A small-molecule ligand and the protein it binds are described below.
Small molecule (SMILES): CC(=O)N[C@@H]1[C@@H](O)[C@H](O)[C@@H](CO)O[C@H]1O

Sequence of chain 1.A:
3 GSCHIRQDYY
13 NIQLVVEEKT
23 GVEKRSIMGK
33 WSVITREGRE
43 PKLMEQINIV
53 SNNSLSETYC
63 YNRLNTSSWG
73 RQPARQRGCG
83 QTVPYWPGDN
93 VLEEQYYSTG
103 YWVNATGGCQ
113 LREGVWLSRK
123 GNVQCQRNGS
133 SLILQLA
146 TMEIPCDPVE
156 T

Binding-site contacts:
Ligand atom C7 contacts residue ASN130 of chain 1.A at 3.6 Å.
Ligand atom N2 contacts residue ASN130 of chain 1.A at 2.9 Å (h-bond).
Ligand atom O5 contacts residue ASP152 of chain 1.A at 4.2 Å.
Ligand atom C5 contacts residue ASP152 of chain 1.A at 4.5 Å.
Ligand atom C3 contacts residue ASN130 of chain 1.A at 3.8 Å.
Ligand atom C4 contacts residue ASN130 of chain 1.A at 4.2 Å.
Ligand atom O5 contacts residue TRP88 of chain 1.A at 3.7 Å.
Ligand atom C1 contacts residue TRP88 of chain 1.A at 3.8 Å (hydrophobic).
Ligand atom C5 contacts residue ASN130 of chain 1.A at 3.7 Å.
Ligand atom C8 contacts residue ASN130 of chain 1.A at 4.5 Å.
Ligand atom O5 contacts residue ASN130 of chain 1.A at 2.4 Å (h-bond).
Ligand atom C6 contacts residue ASP152 of chain 1.A at 3.7 Å.
Ligand atom O6 contacts residue ASP152 of chain 1.A at 3.0 Å (salt-bridge).
Ligand atom C1 contacts residue ASN130 of chain 1.A at 1.4 Å.
Ligand atom C6 contacts residue TRP88 of chain 1.A at 4.4 Å (hydrophobic).
Ligand atom C2 contacts residue ASN130 of chain 1.A at 2.5 Å.
Ligand atom C5 contacts residue TRP88 of chain 1.A at 3.9 Å (hydrophobic).
Ligand atom O7 contacts residue ASN130 of chain 1.A at 3.9 Å.